Binding-site contacts:
Ligand atom CAC contacts residue CYS12 of chain 1.D at 2.6 Å (hydrophobic).
Ligand atom OB contacts residue SER459 of chain 1.D at 3.6 Å.
Ligand atom NB contacts residue TYR190 of chain 1.D at 3.4 Å.
Ligand atom NA contacts residue ASP194 of chain 1.D at 3.2 Å (salt-bridge).
Ligand atom CBD contacts residue HIS247 of chain 1.D at 3.4 Å.
Ligand atom C4C contacts residue ASP194 of chain 1.D at 3.4 Å.
Ligand atom CMA contacts residue TYR163 of chain 1.D at 3.6 Å (hydrophobic).
Ligand atom CGA contacts residue SER275 of chain 1.D at 3.1 Å.
Ligand atom C4B contacts residue TYR190 of chain 1.D at 3.6 Å (hydrophobic).
Ligand atom O1A contacts residue SER275 of chain 1.D at 3.1 Å (h-bond).
Ligand atom OC contacts residue ASP194 of chain 1.D at 3.6 Å (salt-bridge).
Ligand atom O2A contacts residue TYR163 of chain 1.D at 3.0 Å (h-bond).
Ligand atom CBA contacts residue TYR203 of chain 1.D at 3.0 Å (hydrophobic).
Ligand atom O1D contacts residue ARG209 of chain 1.D at 2.6 Å (salt-bridge).
Ligand atom O2A contacts residue SER275 of chain 1.D at 2.8 Å (h-bond).
Ligand atom CGD contacts residue ARG209 of chain 1.D at 3.0 Å.
Ligand atom C1A contacts residue HIS247 of chain 1.D at 3.4 Å.
Ligand atom CHB contacts residue ASP194 of chain 1.D at 3.6 Å.
Ligand atom ND contacts residue ASP194 of chain 1.D at 3.1 Å (salt-bridge).
Ligand atom CAA contacts residue TYR203 of chain 1.D at 3.2 Å (hydrophobic).
Ligand atom OB contacts residue GLN188 of chain 1.D at 2.7 Å (h-bond).
Ligand atom CHA contacts residue HIS247 of chain 1.D at 3.2 Å.
Ligand atom O2D contacts residue ARG209 of chain 1.D at 2.8 Å (salt-bridge).
Ligand atom CMD contacts residue ILE17 of chain 1.D at 3.3 Å (hydrophobic).
Ligand atom NC contacts residue ASP194 of chain 1.D at 2.9 Å (salt-bridge).
Ligand atom NA contacts residue HIS247 of chain 1.D at 3.7 Å.
Ligand atom C1C contacts residue ASP194 of chain 1.D at 3.3 Å.
Ligand atom O1A contacts residue HIS277 of chain 1.D at 3.3 Å (h-bond).
Ligand atom NB contacts residue ASP194 of chain 1.D at 2.9 Å (salt-bridge).
Ligand atom CHD contacts residue PRO196 of chain 1.D at 3.5 Å (hydrophobic).
Ligand atom C4B contacts residue TYR250 of chain 1.D at 3.4 Å (hydrophobic).
Ligand atom O2D contacts residue TYR203 of chain 1.D at 3.7 Å.
Ligand atom ND contacts residue HIS247 of chain 1.D at 3.5 Å (h-bond).
Ligand atom OB contacts residue TYR190 of chain 1.D at 3.3 Å.
Ligand atom OC contacts residue TYR250 of chain 1.D at 3.3 Å.
Ligand atom C4D contacts residue HIS247 of chain 1.D at 3.2 Å.
Ligand atom CBB contacts residue GLN188 of chain 1.D at 2.8 Å.
Ligand atom CBC contacts residue CYS12 of chain 1.D at 1.7 Å (hydrophobic).
Ligand atom NB contacts residue TYR250 of chain 1.D at 3.4 Å (h-bond).
Ligand atom C4B contacts residue GLN188 of chain 1.D at 3.7 Å.

Sequence of chain 1.D:
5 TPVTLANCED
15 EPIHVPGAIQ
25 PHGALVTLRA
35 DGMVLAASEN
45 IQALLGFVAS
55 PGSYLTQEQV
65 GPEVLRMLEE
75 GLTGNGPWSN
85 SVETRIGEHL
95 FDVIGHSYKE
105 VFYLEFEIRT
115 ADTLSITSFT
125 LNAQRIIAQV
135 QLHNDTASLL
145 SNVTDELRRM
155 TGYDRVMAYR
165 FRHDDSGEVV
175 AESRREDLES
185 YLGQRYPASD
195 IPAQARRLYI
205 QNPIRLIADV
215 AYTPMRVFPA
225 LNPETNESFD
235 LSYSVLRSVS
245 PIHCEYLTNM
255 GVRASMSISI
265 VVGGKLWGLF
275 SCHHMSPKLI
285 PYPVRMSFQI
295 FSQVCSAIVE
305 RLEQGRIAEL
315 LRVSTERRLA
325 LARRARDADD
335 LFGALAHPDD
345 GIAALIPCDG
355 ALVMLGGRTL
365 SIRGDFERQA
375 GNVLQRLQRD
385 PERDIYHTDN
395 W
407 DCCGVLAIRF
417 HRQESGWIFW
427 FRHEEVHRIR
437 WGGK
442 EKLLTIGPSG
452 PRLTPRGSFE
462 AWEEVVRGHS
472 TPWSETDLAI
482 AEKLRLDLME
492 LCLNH

A protein and the small-molecule ligand that binds it are described below.
Small molecule (SMILES): C=CC1=C(C)/C(=C/c2[nH]c(/C=C3\N=C(/C=C4\NC(=O)C(C)=C4C=C)C(C)=C3CCC(=O)O)c(CCC(=O)O)c2C)NC1=O